Sequence of chain 1.A:
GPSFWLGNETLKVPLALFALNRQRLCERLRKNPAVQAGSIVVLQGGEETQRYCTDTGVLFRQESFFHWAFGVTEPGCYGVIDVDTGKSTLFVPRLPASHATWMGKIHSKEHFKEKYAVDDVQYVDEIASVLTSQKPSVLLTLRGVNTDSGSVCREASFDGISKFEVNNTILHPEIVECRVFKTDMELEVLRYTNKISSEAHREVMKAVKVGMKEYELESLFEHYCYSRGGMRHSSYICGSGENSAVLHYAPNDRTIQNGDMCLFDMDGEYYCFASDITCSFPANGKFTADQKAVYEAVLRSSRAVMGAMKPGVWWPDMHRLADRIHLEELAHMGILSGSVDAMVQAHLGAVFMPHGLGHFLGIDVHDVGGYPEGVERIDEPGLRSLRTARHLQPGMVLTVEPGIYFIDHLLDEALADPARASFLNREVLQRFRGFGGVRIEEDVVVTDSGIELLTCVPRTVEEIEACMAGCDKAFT

Sequence of chain 1.B:
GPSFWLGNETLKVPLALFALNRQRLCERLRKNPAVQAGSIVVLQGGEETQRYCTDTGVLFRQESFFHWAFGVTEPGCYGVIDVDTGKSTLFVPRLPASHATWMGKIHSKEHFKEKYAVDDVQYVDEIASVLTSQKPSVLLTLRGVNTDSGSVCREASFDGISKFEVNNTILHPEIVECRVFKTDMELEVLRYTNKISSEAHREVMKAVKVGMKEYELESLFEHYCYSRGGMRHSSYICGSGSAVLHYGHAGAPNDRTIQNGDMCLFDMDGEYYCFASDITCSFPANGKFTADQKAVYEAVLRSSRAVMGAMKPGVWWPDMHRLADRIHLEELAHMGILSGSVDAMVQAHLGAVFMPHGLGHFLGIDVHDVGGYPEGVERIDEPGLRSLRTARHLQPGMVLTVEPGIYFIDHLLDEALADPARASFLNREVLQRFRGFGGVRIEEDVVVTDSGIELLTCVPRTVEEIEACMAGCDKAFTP

This protein binds this small molecule.
Small molecule (SMILES): O=C(O)[C@@H]1CCCN1

Binding-site contacts:
Ligand atom CG contacts residue GLU408 of chain 1.A at 3.7 Å.
Ligand atom N contacts residue HIS251 of chain 1.A at 3.5 Å (h-bond).
Ligand atom CD contacts residue GLU408 of chain 1.A at 4.1 Å.
Ligand atom CG contacts residue GLY1 of chain 1.E at 3.6 Å.
Ligand atom CD contacts residue ASP272 of chain 1.A at 3.8 Å.
Ligand atom CB contacts residue GLU408 of chain 1.A at 3.9 Å.
Ligand atom CG contacts residue ARG446 of chain 1.A at 3.7 Å.
Ligand atom CD contacts residue NA1 of chain 1.D at 3.7 Å.
Ligand atom N contacts residue MN1 of chain 1.C at 3.9 Å.
Ligand atom CA contacts residue MN1 of chain 1.C at 4.2 Å.
Ligand atom CD contacts residue LEU250 of chain 1.A at 4.2 Å (hydrophobic).
Ligand atom CD contacts residue GLY1 of chain 1.E at 2.5 Å.
Ligand atom N contacts residue GLY1 of chain 1.E at 1.3 Å.
Ligand atom CB contacts residue HIS362 of chain 1.A at 3.6 Å.
Ligand atom N contacts residue GLU408 of chain 1.A at 3.7 Å.
Ligand atom CA contacts residue HIS251 of chain 1.A at 4.2 Å.
Ligand atom C contacts residue GLY1 of chain 1.E at 3.1 Å.
Ligand atom CG contacts residue NA1 of chain 1.D at 4.3 Å.
Ligand atom OXT contacts residue GLY1 of chain 1.E at 3.9 Å.
Ligand atom N contacts residue ASP272 of chain 1.A at 4.3 Å.
Ligand atom O contacts residue HIS373 of chain 1.A at 3.3 Å.
Ligand atom N contacts residue HIS373 of chain 1.A at 4.4 Å.
Ligand atom CB contacts residue GLY1 of chain 1.E at 3.6 Å.
Ligand atom CD contacts residue ARG446 of chain 1.A at 3.8 Å.
Ligand atom C contacts residue HIS251 of chain 1.A at 3.9 Å.
Ligand atom O contacts residue ARG394 of chain 1.A at 3.0 Å (salt-bridge).
Ligand atom O contacts residue GLY1 of chain 1.E at 3.1 Å.
Ligand atom CA contacts residue GLU408 of chain 1.A at 3.6 Å.
Ligand atom O contacts residue HIS251 of chain 1.A at 2.9 Å (h-bond).
Ligand atom CA contacts residue NA1 of chain 1.D at 4.0 Å.
Ligand atom CD contacts residue HIS251 of chain 1.A at 3.5 Å.
Ligand atom OXT contacts residue HIS366 of chain 1.A at 4.1 Å.
Ligand atom OXT contacts residue HIS373 of chain 1.A at 4.0 Å.
Ligand atom CG contacts residue HIS362 of chain 1.A at 4.1 Å.
Ligand atom CA contacts residue GLY1 of chain 1.E at 2.5 Å.
Ligand atom C contacts residue ARG394 of chain 1.A at 3.6 Å.
Ligand atom O contacts residue TRP103 of chain 1.B at 4.1 Å.
Ligand atom C contacts residue HIS373 of chain 1.A at 3.7 Å.
Ligand atom OXT contacts residue ARG394 of chain 1.A at 2.9 Å (salt-bridge).
Ligand atom N contacts residue NA1 of chain 1.D at 3.2 Å (h-bond).